Binding-site contacts:
Ligand atom C3' contacts residue MET75 of chain 1.H at 3.6 Å (hydrophobic).
Ligand atom O1P contacts residue GLY261 of chain 1.H at 3.7 Å.
Ligand atom O2P contacts residue GLY202 of chain 1.H at 3.5 Å.
Ligand atom N1 contacts residue P681 of chain 1.X at 3.1 Å.
Ligand atom O3' contacts residue ALA73 of chain 1.H at 3.2 Å.
Ligand atom O5' contacts residue GLY239 of chain 1.H at 3.5 Å.
Ligand atom O3P contacts residue GLY261 of chain 1.H at 2.9 Å (h-bond).
Ligand atom C5' contacts residue TYR285 of chain 1.H at 3.5 Å (hydrophobic).
Ligand atom C5 contacts residue MET288 of chain 1.H at 3.7 Å (hydrophobic).
Ligand atom O1P contacts residue TYR285 of chain 1.H at 2.5 Å (h-bond).
Ligand atom C2 contacts residue P681 of chain 1.X at 3.0 Å.
Ligand atom O6 contacts residue GLY287 of chain 1.H at 3.0 Å.
Ligand atom N7 contacts residue GLY287 of chain 1.H at 3.5 Å.
Ligand atom O1P contacts residue SER262 of chain 1.H at 2.9 Å (h-bond).
Ligand atom C2 contacts residue CYS205 of chain 1.H at 3.3 Å (hydrophobic).
Ligand atom N7 contacts residue ILE204 of chain 1.H at 3.4 Å.
Ligand atom O2P contacts residue GLY239 of chain 1.H at 3.8 Å.
Ligand atom O2P contacts residue GLY240 of chain 1.H at 2.9 Å (h-bond).
Ligand atom N7 contacts residue MET75 of chain 1.H at 3.7 Å.
Ligand atom O6 contacts residue MET288 of chain 1.H at 3.2 Å (h-bond).
Ligand atom C2' contacts residue ASP238 of chain 1.H at 3.5 Å.
Ligand atom O2' contacts residue ASP238 of chain 1.H at 2.2 Å (salt-bridge).
Ligand atom N7 contacts residue MET288 of chain 1.H at 3.0 Å (h-bond).
Ligand atom O2P contacts residue SER203 of chain 1.H at 3.0 Å (h-bond).
Ligand atom C6 contacts residue GLY289 of chain 1.H at 3.6 Å.
Ligand atom C8 contacts residue ILE204 of chain 1.H at 3.6 Å (hydrophobic).
Ligand atom O6 contacts residue GLY289 of chain 1.H at 2.9 Å (h-bond).
Ligand atom C8 contacts residue MET75 of chain 1.H at 3.4 Å (hydrophobic).
Ligand atom O6 contacts residue GLY314 of chain 1.H at 3.5 Å.
Ligand atom O1P contacts residue SER203 of chain 1.H at 2.7 Å (h-bond).
Ligand atom C2 contacts residue GLU313 of chain 1.H at 3.7 Å.
Ligand atom P contacts residue SER203 of chain 1.H at 3.7 Å.
Ligand atom O3' contacts residue ASP238 of chain 1.H at 2.9 Å (salt-bridge).
Ligand atom C4' contacts residue ASP238 of chain 1.H at 3.3 Å.
Ligand atom O5' contacts residue GLY202 of chain 1.H at 3.6 Å.
Ligand atom N1 contacts residue GLU313 of chain 1.H at 3.0 Å (salt-bridge).
Ligand atom C5 contacts residue ILE204 of chain 1.H at 3.6 Å (hydrophobic).
Ligand atom N3 contacts residue P681 of chain 1.X at 3.3 Å (h-bond).
Ligand atom C3' contacts residue ASP238 of chain 1.H at 3.5 Å.
Ligand atom P contacts residue TYR285 of chain 1.H at 3.8 Å.

Sequence of chain 1.H:
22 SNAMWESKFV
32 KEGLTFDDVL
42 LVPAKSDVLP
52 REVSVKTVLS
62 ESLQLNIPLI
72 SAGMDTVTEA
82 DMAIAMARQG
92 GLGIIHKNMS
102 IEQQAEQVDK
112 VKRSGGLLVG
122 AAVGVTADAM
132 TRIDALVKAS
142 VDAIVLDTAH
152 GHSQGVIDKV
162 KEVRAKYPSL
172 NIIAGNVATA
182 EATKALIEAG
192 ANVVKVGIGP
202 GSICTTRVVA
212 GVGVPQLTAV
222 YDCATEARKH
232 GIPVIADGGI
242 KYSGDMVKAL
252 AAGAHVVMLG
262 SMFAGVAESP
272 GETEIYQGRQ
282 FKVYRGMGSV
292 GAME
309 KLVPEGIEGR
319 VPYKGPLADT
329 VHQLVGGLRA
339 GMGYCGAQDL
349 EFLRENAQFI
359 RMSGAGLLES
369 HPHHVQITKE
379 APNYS

The protein below binds the small molecule below.
Small molecule (SMILES): O=c1[nH]cnc2c1ncn2[C@@H]1O[C@H](COP(=O)(O)O)[C@@H](O)[C@H]1O

Sequence of chain 1.F:
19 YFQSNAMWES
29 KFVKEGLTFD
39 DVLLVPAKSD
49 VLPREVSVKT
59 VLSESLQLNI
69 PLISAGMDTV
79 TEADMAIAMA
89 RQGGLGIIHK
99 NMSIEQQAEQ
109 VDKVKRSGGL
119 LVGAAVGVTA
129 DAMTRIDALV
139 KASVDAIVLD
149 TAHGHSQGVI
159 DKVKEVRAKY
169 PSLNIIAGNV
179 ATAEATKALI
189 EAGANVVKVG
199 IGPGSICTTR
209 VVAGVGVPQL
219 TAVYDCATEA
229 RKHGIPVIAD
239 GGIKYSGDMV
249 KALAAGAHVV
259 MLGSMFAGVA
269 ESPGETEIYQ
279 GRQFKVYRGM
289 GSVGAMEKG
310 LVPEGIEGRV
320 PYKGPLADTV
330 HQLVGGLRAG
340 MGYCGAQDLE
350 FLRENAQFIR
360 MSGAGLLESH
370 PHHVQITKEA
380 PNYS